Binding-site contacts:
Ligand atom O7 contacts residue ASN122 of chain 1.A at 4.4 Å.
Ligand atom N2 contacts residue ASN122 of chain 1.A at 2.7 Å (h-bond).
Ligand atom C4 contacts residue SER155 of chain 1.A at 3.8 Å.
Ligand atom C8 contacts residue ALA123 of chain 1.A at 1.7 Å (hydrophobic).
Ligand atom C2 contacts residue ASN125 of chain 1.A at 3.6 Å.
Ligand atom C7 contacts residue ASN122 of chain 1.A at 3.8 Å.
Ligand atom O6 contacts residue VAL127 of chain 1.A at 3.8 Å.
Ligand atom O4 contacts residue SER155 of chain 1.A at 4.1 Å.
Ligand atom C6 contacts residue PHE157 of chain 1.A at 3.3 Å (hydrophobic).
Ligand atom O3 contacts residue ASN125 of chain 1.A at 3.9 Å.
Ligand atom O5 contacts residue GLU154 of chain 1.A at 3.2 Å.
Ligand atom C2 contacts residue ASN122 of chain 1.A at 2.4 Å.
Ligand atom C5 contacts residue PHE157 of chain 1.A at 4.3 Å (hydrophobic).
Ligand atom C1 contacts residue ASN122 of chain 1.A at 1.4 Å.
Ligand atom C4 contacts residue PHE157 of chain 1.A at 4.4 Å (hydrophobic).
Ligand atom C1 contacts residue GLU154 of chain 1.A at 4.1 Å.
Ligand atom C6 contacts residue SER155 of chain 1.A at 3.6 Å.
Ligand atom C3 contacts residue ASN122 of chain 1.A at 3.8 Å.
Ligand atom C5 contacts residue VAL127 of chain 1.A at 4.2 Å (hydrophobic).
Ligand atom C7 contacts residue ASN125 of chain 1.A at 3.2 Å.
Ligand atom N2 contacts residue ALA123 of chain 1.A at 3.3 Å.
Ligand atom C3 contacts residue ASN125 of chain 1.A at 3.5 Å.
Ligand atom O6 contacts residue PHE157 of chain 1.A at 3.7 Å.
Ligand atom O4 contacts residue PHE157 of chain 1.A at 3.6 Å.
Ligand atom O6 contacts residue GLU154 of chain 1.A at 3.8 Å.
Ligand atom C7 contacts residue ALA123 of chain 1.A at 3.0 Å (hydrophobic).
Ligand atom O7 contacts residue ASN125 of chain 1.A at 4.2 Å.
Ligand atom O7 contacts residue ALA123 of chain 1.A at 4.0 Å.
Ligand atom C8 contacts residue ASN125 of chain 1.A at 3.2 Å.
Ligand atom O5 contacts residue SER155 of chain 1.A at 4.1 Å.
Ligand atom N2 contacts residue ASN125 of chain 1.A at 2.7 Å (h-bond).
Ligand atom O5 contacts residue ASN122 of chain 1.A at 2.4 Å (h-bond).
Ligand atom C5 contacts residue ASN122 of chain 1.A at 3.6 Å.
Ligand atom C5 contacts residue SER155 of chain 1.A at 4.1 Å.
Ligand atom O6 contacts residue VAL120 of chain 1.A at 4.3 Å.
Ligand atom C6 contacts residue GLU154 of chain 1.A at 3.2 Å.
Ligand atom O3 contacts residue SER155 of chain 1.A at 4.4 Å.
Ligand atom C1 contacts residue ASN125 of chain 1.A at 4.2 Å.
Ligand atom C5 contacts residue GLU154 of chain 1.A at 4.1 Å.
Ligand atom C4 contacts residue ASN122 of chain 1.A at 4.3 Å.

A small-molecule ligand and the protein it binds are described below.
Small molecule (SMILES): CC(=O)N[C@@H]1[C@@H](O)[C@H](O)[C@@H](CO)O[C@H]1O

Sequence of chain 1.A:
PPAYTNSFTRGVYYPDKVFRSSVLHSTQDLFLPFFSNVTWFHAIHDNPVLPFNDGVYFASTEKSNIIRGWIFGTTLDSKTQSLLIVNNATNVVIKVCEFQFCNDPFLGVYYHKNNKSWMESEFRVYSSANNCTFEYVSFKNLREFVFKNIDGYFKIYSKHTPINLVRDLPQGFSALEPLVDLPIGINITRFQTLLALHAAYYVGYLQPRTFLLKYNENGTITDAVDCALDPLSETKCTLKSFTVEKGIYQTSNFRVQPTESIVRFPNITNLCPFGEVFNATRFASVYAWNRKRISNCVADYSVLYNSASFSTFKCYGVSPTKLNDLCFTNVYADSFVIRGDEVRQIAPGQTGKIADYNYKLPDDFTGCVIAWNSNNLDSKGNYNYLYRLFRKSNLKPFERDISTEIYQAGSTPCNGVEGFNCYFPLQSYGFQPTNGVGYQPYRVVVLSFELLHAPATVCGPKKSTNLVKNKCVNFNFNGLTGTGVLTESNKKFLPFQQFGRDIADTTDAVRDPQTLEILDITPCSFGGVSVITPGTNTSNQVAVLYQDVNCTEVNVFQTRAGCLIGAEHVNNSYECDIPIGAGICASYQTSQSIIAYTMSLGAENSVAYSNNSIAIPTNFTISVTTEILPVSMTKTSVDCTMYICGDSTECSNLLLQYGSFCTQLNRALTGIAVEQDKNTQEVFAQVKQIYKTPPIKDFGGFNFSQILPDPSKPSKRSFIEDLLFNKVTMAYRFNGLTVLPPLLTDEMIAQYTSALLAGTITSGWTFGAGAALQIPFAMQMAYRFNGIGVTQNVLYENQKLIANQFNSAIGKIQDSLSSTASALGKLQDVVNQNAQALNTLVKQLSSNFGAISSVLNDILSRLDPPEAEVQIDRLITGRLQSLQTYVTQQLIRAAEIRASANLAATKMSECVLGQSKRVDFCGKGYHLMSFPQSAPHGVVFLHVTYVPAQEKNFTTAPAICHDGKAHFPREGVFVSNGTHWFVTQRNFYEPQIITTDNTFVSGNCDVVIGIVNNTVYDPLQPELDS